Sequence of chain 1.D:
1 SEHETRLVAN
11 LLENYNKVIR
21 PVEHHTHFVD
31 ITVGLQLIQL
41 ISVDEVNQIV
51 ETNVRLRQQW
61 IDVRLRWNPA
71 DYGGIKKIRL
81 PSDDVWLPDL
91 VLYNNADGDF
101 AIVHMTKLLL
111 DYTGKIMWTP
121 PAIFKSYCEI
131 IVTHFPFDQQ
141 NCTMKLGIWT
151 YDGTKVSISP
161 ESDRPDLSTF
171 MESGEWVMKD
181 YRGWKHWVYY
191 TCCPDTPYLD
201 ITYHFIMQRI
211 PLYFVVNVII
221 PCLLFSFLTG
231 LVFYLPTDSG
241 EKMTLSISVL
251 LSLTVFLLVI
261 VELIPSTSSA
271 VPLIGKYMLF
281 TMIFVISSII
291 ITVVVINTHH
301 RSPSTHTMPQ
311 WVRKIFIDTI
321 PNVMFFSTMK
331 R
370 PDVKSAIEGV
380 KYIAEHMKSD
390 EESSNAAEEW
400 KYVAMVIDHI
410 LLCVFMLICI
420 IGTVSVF

Sequence of chain 1.B:
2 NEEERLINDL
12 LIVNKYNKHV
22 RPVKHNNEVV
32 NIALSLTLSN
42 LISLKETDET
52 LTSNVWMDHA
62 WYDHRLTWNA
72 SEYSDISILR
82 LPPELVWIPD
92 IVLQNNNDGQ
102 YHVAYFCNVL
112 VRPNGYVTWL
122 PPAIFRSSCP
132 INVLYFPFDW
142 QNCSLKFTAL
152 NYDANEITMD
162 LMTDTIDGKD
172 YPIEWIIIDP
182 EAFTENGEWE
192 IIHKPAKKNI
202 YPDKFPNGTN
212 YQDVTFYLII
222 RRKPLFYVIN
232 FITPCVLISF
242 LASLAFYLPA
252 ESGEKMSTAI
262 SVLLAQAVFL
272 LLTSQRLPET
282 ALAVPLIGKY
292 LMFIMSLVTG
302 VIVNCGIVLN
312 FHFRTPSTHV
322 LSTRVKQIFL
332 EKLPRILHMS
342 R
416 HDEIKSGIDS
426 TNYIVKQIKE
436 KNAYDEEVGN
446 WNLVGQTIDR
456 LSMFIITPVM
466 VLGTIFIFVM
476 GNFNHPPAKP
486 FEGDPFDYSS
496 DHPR

Sequence of chain 1.E:
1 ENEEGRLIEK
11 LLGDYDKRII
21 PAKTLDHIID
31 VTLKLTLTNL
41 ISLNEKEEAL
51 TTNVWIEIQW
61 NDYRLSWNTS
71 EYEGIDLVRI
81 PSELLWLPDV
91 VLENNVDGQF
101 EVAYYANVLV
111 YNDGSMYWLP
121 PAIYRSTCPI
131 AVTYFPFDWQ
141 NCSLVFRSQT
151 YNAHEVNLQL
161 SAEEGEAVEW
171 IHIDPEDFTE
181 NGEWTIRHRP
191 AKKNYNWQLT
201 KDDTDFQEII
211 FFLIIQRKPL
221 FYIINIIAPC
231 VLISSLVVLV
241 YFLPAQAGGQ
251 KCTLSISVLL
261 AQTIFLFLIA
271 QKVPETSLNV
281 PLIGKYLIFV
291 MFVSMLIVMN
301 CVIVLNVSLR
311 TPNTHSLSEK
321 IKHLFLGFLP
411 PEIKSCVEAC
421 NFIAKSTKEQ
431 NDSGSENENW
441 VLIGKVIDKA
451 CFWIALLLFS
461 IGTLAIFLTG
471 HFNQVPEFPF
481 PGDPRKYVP

Binding-site contacts:
Ligand atom C13 contacts residue GLN271 of chain 1.E at 4.3 Å.
Ligand atom C7 contacts residue PHE267 of chain 1.E at 4.0 Å (hydrophobic).
Ligand atom C7 contacts residue GLN271 of chain 1.E at 4.2 Å.
Ligand atom C10 contacts residue GLN271 of chain 1.E at 4.2 Å.
Ligand atom C44 contacts residue LEU258 of chain 1.D at 4.1 Å (hydrophobic).
Ligand atom C25 contacts residue LEU265 of chain 1.C at 4.4 Å (hydrophobic).
Ligand atom C43 contacts residue GLN271 of chain 1.E at 3.4 Å.
Ligand atom O42 contacts residue LEU265 of chain 1.C at 4.1 Å.
Ligand atom C3 contacts residue VAL259 of chain 1.A at 3.8 Å (hydrophobic).
Ligand atom C8 contacts residue GLN271 of chain 1.E at 4.3 Å.
Ligand atom C45 contacts residue LEU264 of chain 1.C at 4.2 Å (hydrophobic).
Ligand atom C23 contacts residue ASP268 of chain 1.C at 4.2 Å.
Ligand atom C27 contacts residue LEU265 of chain 1.C at 3.7 Å (hydrophobic).
Ligand atom C23 contacts residue LEU265 of chain 1.C at 4.4 Å (hydrophobic).
Ligand atom C38 contacts residue PHE267 of chain 1.E at 3.7 Å (hydrophobic).
Ligand atom C26 contacts residue GLN276 of chain 1.B at 3.7 Å.
Ligand atom O11 contacts residue GLN271 of chain 1.E at 4.3 Å.
Ligand atom C24 contacts residue LEU265 of chain 1.C at 4.1 Å (hydrophobic).
Ligand atom O40 contacts residue ASP268 of chain 1.C at 4.0 Å.
Ligand atom O40 contacts residue GLN276 of chain 1.B at 2.5 Å (h-bond).
Ligand atom O42 contacts residue GLN276 of chain 1.B at 3.4 Å (h-bond).
Ligand atom C26 contacts residue LEU265 of chain 1.C at 4.1 Å (hydrophobic).
Ligand atom C27 contacts residue GLN276 of chain 1.B at 4.0 Å.
Ligand atom C22 contacts residue ASP268 of chain 1.C at 4.0 Å.
Ligand atom C45 contacts residue LEU265 of chain 1.C at 3.9 Å (hydrophobic).
Ligand atom C26 contacts residue ASP268 of chain 1.C at 4.4 Å.
Ligand atom C41 contacts residue LEU265 of chain 1.C at 4.0 Å (hydrophobic).
Ligand atom C5 contacts residue GLN271 of chain 1.E at 4.1 Å.
Ligand atom C44 contacts residue GLU262 of chain 1.D at 4.4 Å.
Ligand atom C41 contacts residue ASP268 of chain 1.C at 3.0 Å.
Ligand atom O39 contacts residue GLN271 of chain 1.E at 3.5 Å.
Ligand atom C25 contacts residue ASP268 of chain 1.C at 3.5 Å.
Ligand atom C8 contacts residue PHE267 of chain 1.E at 4.2 Å (hydrophobic).
Ligand atom C9 contacts residue GLN271 of chain 1.E at 4.3 Å.
Ligand atom C28 contacts residue LEU265 of chain 1.C at 3.8 Å (hydrophobic).
Ligand atom C21 contacts residue GLU262 of chain 1.D at 4.5 Å.
Ligand atom O37 contacts residue PHE267 of chain 1.E at 3.3 Å.
Ligand atom C41 contacts residue GLN276 of chain 1.B at 3.2 Å.
Ligand atom O29 contacts residue LEU265 of chain 1.C at 4.1 Å.
Ligand atom C4 contacts residue GLN271 of chain 1.E at 4.1 Å.

Sequence of chain 1.A:
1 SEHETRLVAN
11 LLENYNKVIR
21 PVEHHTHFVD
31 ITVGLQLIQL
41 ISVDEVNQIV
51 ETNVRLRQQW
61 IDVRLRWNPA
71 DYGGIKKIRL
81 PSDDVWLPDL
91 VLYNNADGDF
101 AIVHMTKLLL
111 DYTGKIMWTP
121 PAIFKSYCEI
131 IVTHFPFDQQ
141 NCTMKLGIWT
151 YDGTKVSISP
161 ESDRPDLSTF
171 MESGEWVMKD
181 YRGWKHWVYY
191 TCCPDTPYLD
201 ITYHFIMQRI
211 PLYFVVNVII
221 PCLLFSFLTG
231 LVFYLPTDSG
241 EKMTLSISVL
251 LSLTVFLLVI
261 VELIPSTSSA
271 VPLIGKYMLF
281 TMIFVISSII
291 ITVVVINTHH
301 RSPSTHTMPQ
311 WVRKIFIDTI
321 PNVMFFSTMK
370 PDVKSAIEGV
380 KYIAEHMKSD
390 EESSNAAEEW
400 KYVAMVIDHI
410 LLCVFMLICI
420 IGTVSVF

Sequence of chain 1.C:
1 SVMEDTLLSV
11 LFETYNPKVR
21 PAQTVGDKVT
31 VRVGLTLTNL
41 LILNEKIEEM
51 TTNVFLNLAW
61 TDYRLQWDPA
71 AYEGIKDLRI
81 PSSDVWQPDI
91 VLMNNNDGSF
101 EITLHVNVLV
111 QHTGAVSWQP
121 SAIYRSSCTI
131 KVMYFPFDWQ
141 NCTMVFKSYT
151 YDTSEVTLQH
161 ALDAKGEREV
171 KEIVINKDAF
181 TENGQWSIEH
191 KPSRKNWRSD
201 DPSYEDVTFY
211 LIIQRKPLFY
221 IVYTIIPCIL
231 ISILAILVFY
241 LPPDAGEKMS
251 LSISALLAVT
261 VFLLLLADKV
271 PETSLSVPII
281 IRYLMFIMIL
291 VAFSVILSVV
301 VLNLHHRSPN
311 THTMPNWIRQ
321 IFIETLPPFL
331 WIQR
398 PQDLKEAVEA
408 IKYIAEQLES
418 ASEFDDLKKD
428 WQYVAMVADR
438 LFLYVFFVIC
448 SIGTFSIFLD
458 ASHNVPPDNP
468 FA

A small-molecule ligand and the protein it binds are described below.
Small molecule (SMILES): COc1cc2c3cc1Oc1cc(ccc1O)C[C@@H]1c4c(cc(OC)c(O)c4Oc4ccc(cc4)C[C@@H]3[N@@H+](C)CC2)CC[N+]1(C)C